Sequence of chain 3.B:
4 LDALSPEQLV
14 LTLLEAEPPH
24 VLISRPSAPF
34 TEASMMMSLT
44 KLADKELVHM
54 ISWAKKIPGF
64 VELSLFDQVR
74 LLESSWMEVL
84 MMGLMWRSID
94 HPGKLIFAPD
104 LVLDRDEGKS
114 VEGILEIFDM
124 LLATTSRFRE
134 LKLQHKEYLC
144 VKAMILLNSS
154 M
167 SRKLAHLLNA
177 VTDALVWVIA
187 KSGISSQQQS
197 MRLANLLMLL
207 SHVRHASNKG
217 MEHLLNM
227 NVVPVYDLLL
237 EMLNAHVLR

Binding-site contacts:
Ligand atom C21 contacts residue ALA46 of chain 3.B at 3.9 Å (hydrophobic).
Ligand atom C15 contacts residue LEU220 of chain 3.B at 3.9 Å (hydrophobic).
Ligand atom C22 contacts residue LEU42 of chain 3.B at 3.7 Å (hydrophobic).
Ligand atom C25 contacts residue ASP47 of chain 3.B at 3.3 Å.
Ligand atom C26 contacts residue ASP47 of chain 3.B at 3.6 Å.
Ligand atom C20 contacts residue ALA46 of chain 3.B at 3.6 Å (hydrophobic).
Ligand atom C10 contacts residue MET84 of chain 3.B at 3.6 Å (hydrophobic).
Ligand atom C13 contacts residue ILE117 of chain 3.B at 3.6 Å (hydrophobic).
Ligand atom C10 contacts residue LEU124 of chain 3.B at 3.4 Å (hydrophobic).
Ligand atom C26 contacts residue LEU234 of chain 2.A at 3.9 Å (hydrophobic).
Ligand atom C10 contacts residue ILE120 of chain 3.B at 3.7 Å (hydrophobic).
Ligand atom O20 contacts residue LEU220 of chain 3.B at 3.6 Å.
Ligand atom C18 contacts residue MET80 of chain 3.B at 3.6 Å (hydrophobic).
Ligand atom O4 contacts residue GLU49 of chain 3.B at 2.5 Å (salt-bridge).
Ligand atom C20 contacts residue LEU220 of chain 3.B at 3.8 Å (hydrophobic).
Ligand atom C3 contacts residue LEU83 of chain 3.B at 3.8 Å (hydrophobic).
Ligand atom C19 contacts residue TRP79 of chain 3.B at 3.8 Å (hydrophobic).
Ligand atom C25 contacts residue PRO230 of chain 2.A at 3.0 Å (hydrophobic).
Ligand atom C17 contacts residue ALA46 of chain 3.B at 3.9 Å (hydrophobic).
Ligand atom C26 contacts residue LEU50 of chain 3.B at 3.7 Å (hydrophobic).
Ligand atom C19 contacts residue MET80 of chain 3.B at 3.8 Å (hydrophobic).
Ligand atom C4 contacts residue GLU49 of chain 3.B at 3.1 Å.
Ligand atom C6 contacts residue LEU42 of chain 3.B at 3.7 Å (hydrophobic).
Ligand atom C19 contacts residue ALA46 of chain 3.B at 3.5 Å (hydrophobic).
Ligand atom C15 contacts residue GLY216 of chain 3.B at 3.4 Å.
Ligand atom O4 contacts residue LEU83 of chain 3.B at 3.9 Å.
Ligand atom O4 contacts residue ARG90 of chain 3.B at 2.9 Å (salt-bridge).
Ligand atom C24 contacts residue ASP47 of chain 3.B at 3.3 Å.
Ligand atom C6 contacts residue ALA46 of chain 3.B at 3.6 Å (hydrophobic).
Ligand atom C3 contacts residue LEU87 of chain 3.B at 3.9 Å (hydrophobic).
Ligand atom C23 contacts residue ASP47 of chain 3.B at 3.2 Å.
Ligand atom C13 contacts residue MET39 of chain 3.B at 3.6 Å (hydrophobic).
Ligand atom C23 contacts residue THR43 of chain 3.B at 3.9 Å.
Ligand atom C18 contacts residue LEU83 of chain 3.B at 3.9 Å (hydrophobic).
Ligand atom C5 contacts residue LEU45 of chain 3.B at 3.9 Å (hydrophobic).
Ligand atom C21 contacts residue THR43 of chain 3.B at 3.7 Å.
Ligand atom N24 contacts residue ASP47 of chain 3.B at 2.7 Å (salt-bridge).
Ligand atom C18 contacts residue ALA46 of chain 3.B at 3.6 Å (hydrophobic).
Ligand atom C5 contacts residue GLU49 of chain 3.B at 3.0 Å.
Ligand atom C19 contacts residue LEU220 of chain 3.B at 3.9 Å (hydrophobic).

A small-molecule ligand and the protein it binds are described below.
Small molecule (SMILES): CC/C(=C(\c1ccc(O)cc1)c1ccc(OCCN(C)C)cc1)c1ccccc1

Sequence of chain 2.A:
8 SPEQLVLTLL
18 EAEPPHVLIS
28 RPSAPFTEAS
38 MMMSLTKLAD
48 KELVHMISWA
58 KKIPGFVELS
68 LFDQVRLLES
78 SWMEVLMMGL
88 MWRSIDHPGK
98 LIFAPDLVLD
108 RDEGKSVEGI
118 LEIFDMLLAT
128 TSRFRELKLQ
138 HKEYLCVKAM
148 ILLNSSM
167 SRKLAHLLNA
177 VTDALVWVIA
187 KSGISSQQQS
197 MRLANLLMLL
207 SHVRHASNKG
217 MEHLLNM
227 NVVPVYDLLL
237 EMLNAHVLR